A protein and the small-molecule ligand that binds it are described below.
Small molecule (SMILES): CC(=O)N[C@@H]1[C@@H](O)[C@H](O)[C@@H](CO)O[C@H]1O

Sequence of chain 1.G:
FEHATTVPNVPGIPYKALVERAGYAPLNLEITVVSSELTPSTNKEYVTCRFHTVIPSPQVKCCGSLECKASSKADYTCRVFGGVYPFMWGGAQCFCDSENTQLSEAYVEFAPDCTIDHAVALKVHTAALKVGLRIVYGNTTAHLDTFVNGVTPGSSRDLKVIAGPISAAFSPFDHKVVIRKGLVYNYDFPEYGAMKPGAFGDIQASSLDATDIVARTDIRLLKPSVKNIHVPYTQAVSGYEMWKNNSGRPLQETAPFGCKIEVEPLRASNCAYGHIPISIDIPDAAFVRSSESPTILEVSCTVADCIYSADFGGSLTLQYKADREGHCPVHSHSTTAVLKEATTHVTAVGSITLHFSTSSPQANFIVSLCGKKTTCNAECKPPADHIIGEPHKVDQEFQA

Binding-site contacts:
Ligand atom O7 contacts residue GLU301 of chain 1.G at 3.5 Å (salt-bridge).
Ligand atom C8 contacts residue MET302 of chain 1.G at 4.0 Å (hydrophobic).
Ligand atom C3 contacts residue ASN305 of chain 1.G at 3.8 Å.
Ligand atom O7 contacts residue MET302 of chain 1.G at 4.1 Å.
Ligand atom N2 contacts residue ASN305 of chain 1.G at 2.9 Å (h-bond).
Ligand atom O5 contacts residue ASN305 of chain 1.G at 2.4 Å (h-bond).
Ligand atom C5 contacts residue ASN305 of chain 1.G at 3.7 Å.
Ligand atom O7 contacts residue ASN305 of chain 1.G at 3.1 Å (h-bond).
Ligand atom C7 contacts residue MET302 of chain 1.G at 4.4 Å (hydrophobic).
Ligand atom C1 contacts residue ASN305 of chain 1.G at 1.4 Å.
Ligand atom C2 contacts residue ASN305 of chain 1.G at 2.5 Å.
Ligand atom C4 contacts residue ASN305 of chain 1.G at 4.2 Å.
Ligand atom C8 contacts residue ASN305 of chain 1.G at 4.4 Å.
Ligand atom C7 contacts residue ASN305 of chain 1.G at 3.2 Å.